Sequence of chain 1.D:
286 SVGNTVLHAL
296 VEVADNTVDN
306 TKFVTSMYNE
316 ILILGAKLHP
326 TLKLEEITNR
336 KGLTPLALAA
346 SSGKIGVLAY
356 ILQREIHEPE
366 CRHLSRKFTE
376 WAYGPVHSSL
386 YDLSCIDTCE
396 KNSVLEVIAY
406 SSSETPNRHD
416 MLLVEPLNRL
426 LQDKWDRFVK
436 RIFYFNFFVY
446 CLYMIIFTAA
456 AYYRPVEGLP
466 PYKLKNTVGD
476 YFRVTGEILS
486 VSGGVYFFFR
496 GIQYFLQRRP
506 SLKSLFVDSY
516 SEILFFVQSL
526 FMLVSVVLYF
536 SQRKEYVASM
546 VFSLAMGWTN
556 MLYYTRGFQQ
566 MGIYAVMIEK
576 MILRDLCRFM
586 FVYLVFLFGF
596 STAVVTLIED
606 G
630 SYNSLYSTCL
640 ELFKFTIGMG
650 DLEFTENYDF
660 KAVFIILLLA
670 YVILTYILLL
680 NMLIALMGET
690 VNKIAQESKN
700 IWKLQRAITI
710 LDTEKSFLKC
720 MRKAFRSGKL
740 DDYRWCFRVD

Binding-site contacts:
Ligand atom OAG contacts residue LEU519 of chain 1.D at 3.1 Å.
Ligand atom OAB contacts residue ILE577 of chain 1.D at 3.6 Å.
Ligand atom CBB contacts residue LEU519 of chain 1.D at 3.6 Å (hydrophobic).
Ligand atom CAU contacts residue THR554 of chain 1.D at 3.4 Å.
Ligand atom CAK contacts residue LEU519 of chain 1.D at 3.5 Å (hydrophobic).
Ligand atom CBT contacts residue TYR558 of chain 1.D at 3.7 Å (hydrophobic).
Ligand atom CBL contacts residue ILE672 of chain 1.A at 3.5 Å (hydrophobic).
Ligand atom CBN contacts residue LEU557 of chain 1.D at 3.6 Å (hydrophobic).
Ligand atom CAS contacts residue TYR515 of chain 1.D at 3.5 Å (hydrophobic).
Ligand atom CBT contacts residue ASN555 of chain 1.D at 3.1 Å.
Ligand atom CBC contacts residue ILE577 of chain 1.D at 3.7 Å (hydrophobic).
Ligand atom OAI contacts residue GLU574 of chain 1.D at 3.5 Å (salt-bridge).
Ligand atom OAE contacts residue THR554 of chain 1.D at 3.0 Å (h-bond).
Ligand atom OAE contacts residue ALA550 of chain 1.D at 3.5 Å.
Ligand atom OAD contacts residue MET551 of chain 1.D at 3.4 Å.
Ligand atom CBQ contacts residue LEU519 of chain 1.D at 3.7 Å (hydrophobic).
Ligand atom CBI contacts residue ILE672 of chain 1.A at 3.7 Å (hydrophobic).
Ligand atom CAP contacts residue LEU519 of chain 1.D at 3.5 Å (hydrophobic).
Ligand atom OAH contacts residue TYR558 of chain 1.D at 3.6 Å.
Ligand atom OAI contacts residue SER516 of chain 1.D at 3.4 Å.
Ligand atom OAH contacts residue LEU519 of chain 1.D at 3.7 Å.
Ligand atom CBT contacts residue LEU519 of chain 1.D at 3.6 Å (hydrophobic).
Ligand atom CAL contacts residue TYR515 of chain 1.D at 3.6 Å (hydrophobic).
Ligand atom OAI contacts residue ARG561 of chain 1.D at 2.8 Å (salt-bridge).
Ligand atom OAH contacts residue SER516 of chain 1.D at 3.2 Å.
Ligand atom CBI contacts residue LEU673 of chain 1.A at 3.4 Å (hydrophobic).
Ligand atom CBM contacts residue THR554 of chain 1.D at 3.7 Å.
Ligand atom OAE contacts residue MET551 of chain 1.D at 3.3 Å.
Ligand atom CBC contacts residue LEU673 of chain 1.A at 3.3 Å (hydrophobic).
Ligand atom OAF contacts residue ILE577 of chain 1.D at 3.6 Å.
Ligand atom CBA contacts residue PHE595 of chain 1.A at 3.7 Å (hydrophobic).
Ligand atom OAF contacts residue TYR515 of chain 1.D at 3.5 Å (h-bond).
Ligand atom CBP contacts residue ALA570 of chain 1.D at 3.3 Å (hydrophobic).
Ligand atom CBG contacts residue LEU581 of chain 1.D at 3.6 Å (hydrophobic).
Ligand atom CBR contacts residue ALA570 of chain 1.D at 3.0 Å (hydrophobic).
Ligand atom CBO contacts residue LEU519 of chain 1.D at 3.3 Å (hydrophobic).
Ligand atom CAL contacts residue LEU519 of chain 1.D at 3.6 Å (hydrophobic).
Ligand atom CBF contacts residue PHE595 of chain 1.A at 3.4 Å (hydrophobic).
Ligand atom CBM contacts residue LEU557 of chain 1.D at 3.5 Å (hydrophobic).
Ligand atom CBL contacts residue LEU673 of chain 1.A at 3.7 Å (hydrophobic).

This protein binds this small molecule.
Small molecule (SMILES): C=C(C)[C@]12C[C@@H](C)[C@@]34O[C@](Cc5ccccc5)(O[C@@H]1[C@@H]3C=C(COC(=O)Cc1ccc(O)c(OC)c1)C[C@]1(O)C(=O)C(C)=C[C@@H]41)O2

Sequence of chain 1.A:
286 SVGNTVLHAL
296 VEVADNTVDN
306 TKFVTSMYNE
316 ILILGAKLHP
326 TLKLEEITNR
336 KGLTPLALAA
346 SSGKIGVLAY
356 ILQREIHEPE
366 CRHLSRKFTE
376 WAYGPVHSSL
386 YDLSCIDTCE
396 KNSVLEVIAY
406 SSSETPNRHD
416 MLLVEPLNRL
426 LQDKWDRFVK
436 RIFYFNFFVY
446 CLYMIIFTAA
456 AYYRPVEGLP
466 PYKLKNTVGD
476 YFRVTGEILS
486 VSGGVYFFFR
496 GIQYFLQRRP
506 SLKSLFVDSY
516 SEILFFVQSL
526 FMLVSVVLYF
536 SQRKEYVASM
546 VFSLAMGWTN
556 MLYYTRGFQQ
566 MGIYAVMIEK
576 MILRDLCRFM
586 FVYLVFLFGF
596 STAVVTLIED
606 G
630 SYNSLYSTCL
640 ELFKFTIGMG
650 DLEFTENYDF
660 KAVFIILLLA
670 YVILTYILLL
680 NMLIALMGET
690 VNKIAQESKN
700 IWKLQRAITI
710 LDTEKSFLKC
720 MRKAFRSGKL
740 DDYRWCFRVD